Binding-site contacts:
Ligand atom C7 contacts residue ILE117 of chain 1.A at 3.6 Å (hydrophobic).
Ligand atom O7 contacts residue GLU90 of chain 1.A at 3.0 Å (salt-bridge).
Ligand atom O5 contacts residue THR115 of chain 1.A at 3.7 Å.
Ligand atom C3 contacts residue ASN116 of chain 1.A at 3.8 Å.
Ligand atom O7 contacts residue GLU86 of chain 1.A at 2.8 Å (salt-bridge).
Ligand atom C8 contacts residue GLN107 of chain 1.A at 3.5 Å.
Ligand atom O6 contacts residue ILE117 of chain 1.A at 2.9 Å (h-bond).
Ligand atom C7 contacts residue LEU119 of chain 1.A at 3.9 Å (hydrophobic).
Ligand atom O6 contacts residue LEU119 of chain 1.A at 3.9 Å.
Ligand atom O7 contacts residue THR115 of chain 1.A at 3.7 Å.
Ligand atom O5 contacts residue ALA114 of chain 1.A at 3.4 Å (h-bond).
Ligand atom C8 contacts residue ASP87 of chain 1.A at 3.4 Å.
Ligand atom O4 contacts residue ASN116 of chain 1.A at 3.8 Å.
Ligand atom O4 contacts residue THR115 of chain 1.A at 3.8 Å.
Ligand atom C6 contacts residue ALA114 of chain 1.A at 3.4 Å (hydrophobic).
Ligand atom O7 contacts residue TYR89 of chain 1.A at 3.5 Å (h-bond).
Ligand atom C8 contacts residue VAL83 of chain 1.A at 3.6 Å (hydrophobic).
Ligand atom C3 contacts residue ILE117 of chain 1.A at 3.8 Å (hydrophobic).
Ligand atom C5 contacts residue ASN116 of chain 1.A at 3.8 Å.
Ligand atom C7 contacts residue GLU86 of chain 1.A at 3.7 Å.
Ligand atom O7 contacts residue GLN85 of chain 1.A at 3.8 Å.
Ligand atom C8 contacts residue ILE117 of chain 1.A at 3.4 Å (hydrophobic).
Ligand atom O5 contacts residue THR88 of chain 1.A at 4.0 Å.
Ligand atom O3 contacts residue LEU119 of chain 1.A at 3.6 Å.
Ligand atom O7 contacts residue ASN116 of chain 1.A at 3.4 Å (h-bond).
Ligand atom C6 contacts residue ASP87 of chain 1.A at 3.4 Å.
Ligand atom C4 contacts residue THR88 of chain 1.A at 3.9 Å.
Ligand atom C7 contacts residue GLU90 of chain 1.A at 4.0 Å.
Ligand atom N2 contacts residue ILE117 of chain 1.A at 2.8 Å (h-bond).
Ligand atom C8 contacts residue MET103 of chain 1.A at 3.5 Å (hydrophobic).
Ligand atom C4 contacts residue THR115 of chain 1.A at 3.5 Å.
Ligand atom O3 contacts residue ALA114 of chain 1.A at 2.9 Å (h-bond).
Ligand atom O3 contacts residue THR88 of chain 1.A at 3.6 Å.
Ligand atom O6 contacts residue ASN116 of chain 1.A at 3.2 Å (h-bond).
Ligand atom O6 contacts residue ALA114 of chain 1.A at 2.7 Å (h-bond).
Ligand atom O6 contacts residue THR115 of chain 1.A at 3.1 Å.
Ligand atom C8 contacts residue ARG84 of chain 1.A at 3.5 Å.
Ligand atom C8 contacts residue GLU86 of chain 1.A at 3.8 Å.
Ligand atom O7 contacts residue THR88 of chain 1.A at 3.4 Å.
Ligand atom C2 contacts residue ILE117 of chain 1.A at 3.8 Å (hydrophobic).

Sequence of chain 1.A:
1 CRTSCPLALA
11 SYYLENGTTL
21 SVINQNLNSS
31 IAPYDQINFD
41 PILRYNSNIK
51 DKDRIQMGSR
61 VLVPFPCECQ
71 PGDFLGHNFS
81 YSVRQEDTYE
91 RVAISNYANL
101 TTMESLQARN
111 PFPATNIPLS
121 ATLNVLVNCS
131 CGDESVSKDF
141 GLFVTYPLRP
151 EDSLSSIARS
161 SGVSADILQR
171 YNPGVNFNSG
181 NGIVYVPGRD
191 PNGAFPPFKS

The protein below binds the small molecule below.
Small molecule (SMILES): CC(=O)N[C@@H]1[C@@H](O)[C@H](O[C@@H]2O[C@H](CO)[C@@H](O[C@@H]3O[C@H](CO)[C@@H](O[C@@H]4O[C@H](CO)[C@@H](O)[C@H](O)[C@H]4NC(C)=O)[C@H](O)[C@H]3NC(C)=O)[C@H](O)[C@H]2NC(C)=O)[C@@H](CO)O[C@H]1O